Binding-site contacts:
Ligand atom O1 contacts residue LEU25 of chain 4.B at 4.0 Å.
Ligand atom C3 contacts residue LEU25 of chain 4.B at 4.0 Å (hydrophobic).
Ligand atom O1 contacts residue SER45 of chain 4.B at 3.8 Å.
Ligand atom O1' contacts residue TRP79 of chain 4.B at 3.9 Å.
Ligand atom C1 contacts residue LEU25 of chain 4.B at 3.7 Å (hydrophobic).
Ligand atom C1 contacts residue SER27 of chain 4.B at 3.5 Å.
Ligand atom C2 contacts residue VAL47 of chain 4.B at 3.5 Å (hydrophobic).
Ligand atom C3 contacts residue TRP108 of chain 4.B at 3.9 Å (hydrophobic).
Ligand atom O1' contacts residue THR90 of chain 4.B at 2.7 Å (h-bond).
Ligand atom N2' contacts residue THR90 of chain 4.B at 4.2 Å.
Ligand atom C2 contacts residue SER45 of chain 4.B at 3.7 Å.
Ligand atom N2 contacts residue TYR43 of chain 4.B at 3.8 Å.
Ligand atom C1 contacts residue ASP128 of chain 4.B at 3.8 Å.
Ligand atom N1' contacts residue TRP79 of chain 4.B at 4.2 Å.
Ligand atom N1 contacts residue VAL47 of chain 4.B at 3.6 Å.
Ligand atom C2 contacts residue LEU25 of chain 4.B at 4.1 Å (hydrophobic).
Ligand atom O1 contacts residue ASP128 of chain 4.B at 3.9 Å.
Ligand atom N1 contacts residue SER45 of chain 4.B at 2.7 Å (h-bond).
Ligand atom C1' contacts residue THR90 of chain 4.B at 3.9 Å.
Ligand atom N2' contacts residue TRP108 of chain 4.B at 3.5 Å.
Ligand atom C3 contacts residue TRP120 of chain 1.A at 4.0 Å (hydrophobic).
Ligand atom N1 contacts residue LEU25 of chain 4.B at 3.9 Å.
Ligand atom N2 contacts residue ASN23 of chain 4.B at 3.9 Å.
Ligand atom N1' contacts residue TRP120 of chain 1.A at 3.6 Å.
Ligand atom N1' contacts residue SER45 of chain 4.B at 4.2 Å.
Ligand atom O1 contacts residue ASN23 of chain 4.B at 2.9 Å (h-bond).
Ligand atom C1' contacts residue TRP120 of chain 1.A at 4.1 Å (hydrophobic).
Ligand atom C1 contacts residue SER45 of chain 4.B at 3.6 Å.
Ligand atom N2 contacts residue TRP92 of chain 4.B at 4.1 Å.
Ligand atom C2 contacts residue TRP120 of chain 1.A at 3.8 Å (hydrophobic).
Ligand atom C1 contacts residue ASN23 of chain 4.B at 3.7 Å.
Ligand atom C3 contacts residue ASP128 of chain 4.B at 3.9 Å.
Ligand atom C1 contacts residue TYR43 of chain 4.B at 3.4 Å (hydrophobic).
Ligand atom O1' contacts residue LEU110 of chain 4.B at 3.6 Å.
Ligand atom O1 contacts residue TYR43 of chain 4.B at 2.6 Å (h-bond).
Ligand atom O1 contacts residue SER27 of chain 4.B at 2.6 Å (h-bond).
Ligand atom C1' contacts residue LEU110 of chain 4.B at 4.2 Å (hydrophobic).
Ligand atom N1 contacts residue SER27 of chain 4.B at 3.8 Å.
Ligand atom N2 contacts residue LEU25 of chain 4.B at 3.8 Å.
Ligand atom N2 contacts residue ASP128 of chain 4.B at 2.9 Å (salt-bridge).

Sequence of chain 1.A:
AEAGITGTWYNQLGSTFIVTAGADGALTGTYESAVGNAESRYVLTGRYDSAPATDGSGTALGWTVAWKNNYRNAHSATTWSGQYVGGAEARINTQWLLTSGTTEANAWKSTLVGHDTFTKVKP

Sequence of chain 4.B:
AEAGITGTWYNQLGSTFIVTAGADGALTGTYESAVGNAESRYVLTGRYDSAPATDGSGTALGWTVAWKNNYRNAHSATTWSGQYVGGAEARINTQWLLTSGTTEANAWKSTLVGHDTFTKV

The small molecule below binds the protein below.
Small molecule (SMILES): O=C1NC2NC(=O)NC2N1